Sequence of chain 1.L:
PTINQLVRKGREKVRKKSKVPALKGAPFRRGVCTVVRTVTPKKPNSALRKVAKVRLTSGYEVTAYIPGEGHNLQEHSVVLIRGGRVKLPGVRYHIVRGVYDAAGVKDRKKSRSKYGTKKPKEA

The protein below binds the small molecule below.
Small molecule (SMILES): O=c1ccn([C@@H]2O[C@H](CO[P](=O)(O)O[C@H]3[C@@H](O)[C@H](n4ccc(=O)[nH]c4=O)O[C@@H]3CO[P](=O)(O)O[C@H]3[C@@H](O)[C@H](n4ccc(=O)[nH]c4=O)O[C@@H]3CO[P](=O)(O)O[C@H]3[C@@H](O)[C@H](n4ccc(=O)[nH]c4=O)O[C@@H]3CO[P](=O)(O)O[C@H]3[C@@H](O)[C@H](n4ccc(=O)[nH]c4=O)O[C@@H]3CO[P](=O)(O)O[C@H]3[C@@H](O)[C@H](n4ccc(=O)[nH]c4=O)O[C@@H]3CO)[C@@H](O)[C@H]2O)c(=O)[nH]1

Binding-site contacts:
Ligand atom P contacts residue ARG24 of chain 1.E at 4.3 Å.
Ligand atom OP2 contacts residue ARG24 of chain 1.E at 3.6 Å (salt-bridge).
Ligand atom O3' contacts residue ARG24 of chain 1.E at 3.9 Å.
Ligand atom O2' contacts residue PRO48 of chain 1.L at 4.2 Å.
Ligand atom C2' contacts residue ARG24 of chain 1.E at 3.8 Å.
Ligand atom C3' contacts residue ARG24 of chain 1.E at 3.9 Å.
Ligand atom O3' contacts residue GLN162 of chain 1.C at 3.7 Å.
Ligand atom O2' contacts residue ARG24 of chain 1.E at 3.0 Å (salt-bridge).

Sequence of chain 1.C:
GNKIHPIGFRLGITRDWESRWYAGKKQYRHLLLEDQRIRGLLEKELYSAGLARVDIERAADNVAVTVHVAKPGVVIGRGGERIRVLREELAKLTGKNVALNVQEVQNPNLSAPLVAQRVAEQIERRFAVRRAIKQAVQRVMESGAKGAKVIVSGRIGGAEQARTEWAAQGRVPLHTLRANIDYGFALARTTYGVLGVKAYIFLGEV

Sequence of chain 1.E:
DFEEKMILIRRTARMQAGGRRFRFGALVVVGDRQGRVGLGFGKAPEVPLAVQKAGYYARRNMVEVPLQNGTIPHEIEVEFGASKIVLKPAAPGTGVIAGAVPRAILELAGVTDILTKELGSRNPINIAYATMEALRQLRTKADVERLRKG